This small molecule binds to this protein.
Small molecule (SMILES): CC(C)(C)Nc1nc(Nc2ccc(C(N)=O)cc2)cc(N)c1C#N

Sequence of chain 1.A:
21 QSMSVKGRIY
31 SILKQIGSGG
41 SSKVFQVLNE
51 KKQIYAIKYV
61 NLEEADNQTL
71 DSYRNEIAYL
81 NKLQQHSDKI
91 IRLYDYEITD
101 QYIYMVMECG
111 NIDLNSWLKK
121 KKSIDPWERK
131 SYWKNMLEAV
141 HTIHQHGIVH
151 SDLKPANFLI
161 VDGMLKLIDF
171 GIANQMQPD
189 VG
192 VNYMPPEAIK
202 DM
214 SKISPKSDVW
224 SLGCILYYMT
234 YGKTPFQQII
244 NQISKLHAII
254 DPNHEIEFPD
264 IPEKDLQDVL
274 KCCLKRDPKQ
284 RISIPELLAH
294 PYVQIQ

Binding-site contacts:
Ligand atom C2 contacts residue ASN111 of chain 1.A at 3.9 Å.
Ligand atom C20 contacts residue GLY37 of chain 1.A at 3.9 Å.
Ligand atom N14 contacts residue ALA56 of chain 1.A at 3.7 Å.
Ligand atom C3 contacts residue ASN111 of chain 1.A at 3.4 Å.
Ligand atom C4 contacts residue CYS109 of chain 1.A at 3.5 Å (hydrophobic).
Ligand atom C10 contacts residue CYS109 of chain 1.A at 3.5 Å (hydrophobic).
Ligand atom N7 contacts residue CYS109 of chain 1.A at 2.7 Å (h-bond).
Ligand atom N14 contacts residue ILE91 of chain 1.A at 4.0 Å.
Ligand atom C9 contacts residue ALA56 of chain 1.A at 3.7 Å (hydrophobic).
Ligand atom C4 contacts residue ILE36 of chain 1.A at 3.8 Å (hydrophobic).
Ligand atom C3 contacts residue ILE112 of chain 1.A at 3.8 Å (hydrophobic).
Ligand atom C10 contacts residue ALA56 of chain 1.A at 3.6 Å (hydrophobic).
Ligand atom C9 contacts residue GLU108 of chain 1.A at 3.8 Å.
Ligand atom N7 contacts residue LEU159 of chain 1.A at 3.3 Å.
Ligand atom C21 contacts residue ILE112 of chain 1.A at 3.4 Å (hydrophobic).
Ligand atom N24 contacts residue ILE168 of chain 1.A at 3.7 Å.
Ligand atom C11 contacts residue ILE168 of chain 1.A at 4.0 Å (hydrophobic).
Ligand atom C8 contacts residue CYS109 of chain 1.A at 3.6 Å (hydrophobic).
Ligand atom C10 contacts residue LEU159 of chain 1.A at 3.8 Å (hydrophobic).
Ligand atom C2 contacts residue CYS109 of chain 1.A at 3.5 Å (hydrophobic).
Ligand atom C5 contacts residue ASP113 of chain 1.A at 3.7 Å.
Ligand atom N23 contacts residue ASP113 of chain 1.A at 3.6 Å (salt-bridge).
Ligand atom N24 contacts residue MET107 of chain 1.A at 3.1 Å.
Ligand atom C1 contacts residue ILE112 of chain 1.A at 3.8 Å (hydrophobic).
Ligand atom C2 contacts residue ILE36 of chain 1.A at 4.0 Å (hydrophobic).
Ligand atom N23 contacts residue ILE112 of chain 1.A at 3.7 Å.
Ligand atom N14 contacts residue MET107 of chain 1.A at 3.4 Å.
Ligand atom C20 contacts residue ILE36 of chain 1.A at 3.3 Å (hydrophobic).
Ligand atom N23 contacts residue SER116 of chain 1.A at 3.7 Å.
Ligand atom C15 contacts residue MET107 of chain 1.A at 3.6 Å (hydrophobic).
Ligand atom C4 contacts residue LEU159 of chain 1.A at 3.7 Å (hydrophobic).
Ligand atom N14 contacts residue GLU108 of chain 1.A at 3.1 Å (salt-bridge).
Ligand atom C15 contacts residue ILE168 of chain 1.A at 3.6 Å (hydrophobic).
Ligand atom N16 contacts residue VAL44 of chain 1.A at 3.9 Å.
Ligand atom C19 contacts residue MET176 of chain 1.A at 3.5 Å (hydrophobic).
Ligand atom C18 contacts residue ILE168 of chain 1.A at 3.9 Å (hydrophobic).
Ligand atom O22 contacts residue ILE112 of chain 1.A at 3.5 Å.
Ligand atom C8 contacts residue LEU159 of chain 1.A at 3.9 Å (hydrophobic).
Ligand atom C6 contacts residue ASP113 of chain 1.A at 3.9 Å.
Ligand atom C10 contacts residue GLU108 of chain 1.A at 3.6 Å.